Sequence of chain 1.A:
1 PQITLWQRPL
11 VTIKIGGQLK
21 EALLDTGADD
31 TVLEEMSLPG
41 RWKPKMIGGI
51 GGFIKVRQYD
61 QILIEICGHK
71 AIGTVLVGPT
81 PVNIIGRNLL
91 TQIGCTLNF

Binding-site contacts:
Ligand atom C contacts residue ASP25 of chain 1.B at 3.0 Å.
Ligand atom O contacts residue ILE47 of chain 1.A at 3.4 Å.
Ligand atom C15 contacts residue PRO81 of chain 1.A at 3.5 Å (hydrophobic).
Ligand atom OE2 contacts residue ASP29 of chain 1.A at 3.2 Å (salt-bridge).
Ligand atom C16 contacts residue PRO81 of chain 1.A at 3.4 Å (hydrophobic).
Ligand atom O1 contacts residue GLY48 of chain 1.B at 3.5 Å (h-bond).
Ligand atom OE2 contacts residue ASP30 of chain 1.A at 3.1 Å (salt-bridge).
Ligand atom N10 contacts residue GLY27 of chain 1.B at 2.9 Å (h-bond).
Ligand atom C3 contacts residue ASP30 of chain 1.B at 3.0 Å.
Ligand atom N contacts residue GLY27 of chain 1.A at 3.2 Å (h-bond).
Ligand atom O contacts residue ASP25 of chain 1.A at 2.5 Å (salt-bridge).
Ligand atom O22 contacts residue ASP25 of chain 1.B at 2.8 Å (salt-bridge).
Ligand atom OE2 contacts residue ARG8 of chain 1.B at 3.0 Å (salt-bridge).
Ligand atom CA contacts residue GLY48 of chain 1.A at 3.3 Å.
Ligand atom O contacts residue GLY48 of chain 1.A at 2.6 Å (h-bond).
Ligand atom CB contacts residue ASP29 of chain 1.A at 3.0 Å.
Ligand atom O22 contacts residue ALA28 of chain 1.B at 3.3 Å.
Ligand atom O22 contacts residue GLY27 of chain 1.B at 3.4 Å.
Ligand atom CE2 contacts residue ARG8 of chain 1.B at 3.2 Å.
Ligand atom O contacts residue GLY27 of chain 1.A at 3.3 Å (h-bond).
Ligand atom O9 contacts residue ILE50 of chain 1.A at 3.5 Å.
Ligand atom C21 contacts residue GLY27 of chain 1.B at 3.3 Å.
Ligand atom CB contacts residue ARG8 of chain 1.B at 3.5 Å.
Ligand atom C19 contacts residue GLY48 of chain 1.B at 3.2 Å.
Ligand atom N contacts residue GLY48 of chain 1.A at 2.8 Å (h-bond).
Ligand atom C21 contacts residue ASP25 of chain 1.B at 3.3 Å.
Ligand atom CD2 contacts residue LEU23 of chain 1.B at 3.5 Å (hydrophobic).
Ligand atom O contacts residue ASP29 of chain 1.A at 3.2 Å (salt-bridge).
Ligand atom C21 contacts residue ASP25 of chain 1.A at 3.4 Å.
Ligand atom C contacts residue ASP25 of chain 1.A at 3.3 Å.
Ligand atom CA contacts residue ASP25 of chain 1.B at 3.5 Å.
Ligand atom C12 contacts residue ASP25 of chain 1.A at 3.3 Å.
Ligand atom OE1 contacts residue ILE47 of chain 1.A at 3.4 Å.
Ligand atom CA contacts residue ASP29 of chain 1.A at 3.2 Å.
Ligand atom C12 contacts residue GLY27 of chain 1.B at 3.2 Å.
Ligand atom CZ contacts residue VAL82 of chain 1.B at 3.4 Å (hydrophobic).
Ligand atom O contacts residue GLY49 of chain 1.A at 3.4 Å.
Ligand atom C2 contacts residue ASP30 of chain 1.B at 3.2 Å.
Ligand atom C11 contacts residue GLY27 of chain 1.B at 3.3 Å.
Ligand atom N contacts residue ASP25 of chain 1.B at 2.9 Å (salt-bridge).

Sequence of chain 1.B:
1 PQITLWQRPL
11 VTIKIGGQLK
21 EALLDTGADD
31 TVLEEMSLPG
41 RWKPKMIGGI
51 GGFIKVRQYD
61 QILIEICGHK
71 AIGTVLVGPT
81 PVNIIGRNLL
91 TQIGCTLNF

A small-molecule ligand and the protein it binds are described below.
Small molecule (SMILES): NC(=O)[C@H](CCC(=O)O)NC(=O)[C@H](CCC(=O)O)NC(=O)[C@H](Cc1ccccc1)NC(=O)[C@H](O)[C@H](Cc1ccccc1)NC(=O)OCc1ccccc1